Binding-site contacts:
Ligand atom C4 contacts residue TYR152 of chain 5.A at 3.9 Å (hydrophobic).
Ligand atom C1C contacts residue MET224 of chain 5.A at 3.4 Å (hydrophobic).
Ligand atom C5 contacts residue TYR152 of chain 5.A at 3.8 Å (hydrophobic).
Ligand atom C4A contacts residue ILE215 of chain 5.A at 3.9 Å (hydrophobic).
Ligand atom C31 contacts residue ALA150 of chain 5.A at 3.8 Å (hydrophobic).
Ligand atom C6C contacts residue VAL191 of chain 5.A at 3.5 Å (hydrophobic).
Ligand atom C2C contacts residue VAL188 of chain 5.A at 3.4 Å (hydrophobic).
Ligand atom C6B contacts residue TYR197 of chain 5.A at 3.5 Å (hydrophobic).
Ligand atom C3C contacts residue VAL188 of chain 5.A at 3.2 Å (hydrophobic).
Ligand atom C5 contacts residue PHE186 of chain 5.A at 3.7 Å (hydrophobic).
Ligand atom O1B contacts residue MET221 of chain 5.A at 3.7 Å.
Ligand atom C2B contacts residue MET221 of chain 5.A at 3.6 Å (hydrophobic).
Ligand atom C5C contacts residue ILE104 of chain 5.A at 4.0 Å (hydrophobic).
Ligand atom O1 contacts residue PHE186 of chain 5.A at 3.7 Å.
Ligand atom C31 contacts residue VAL176 of chain 5.A at 3.3 Å (hydrophobic).
Ligand atom C1B contacts residue MET221 of chain 5.A at 3.7 Å (hydrophobic).
Ligand atom C5A contacts residue CYS199 of chain 5.A at 3.9 Å (hydrophobic).
Ligand atom C7C contacts residue TYR128 of chain 5.A at 3.7 Å (hydrophobic).
Ligand atom C2C contacts residue TYR152 of chain 5.A at 4.0 Å (hydrophobic).
Ligand atom C4C contacts residue VAL188 of chain 5.A at 3.9 Å (hydrophobic).
Ligand atom O1 contacts residue TYR152 of chain 5.A at 4.0 Å.
Ligand atom C31 contacts residue SER175 of chain 5.A at 3.6 Å.
Ligand atom C4A contacts residue ASN219 of chain 5.A at 3.9 Å.
Ligand atom C3 contacts residue PRO174 of chain 5.A at 3.8 Å (hydrophobic).
Ligand atom O1 contacts residue VAL188 of chain 5.A at 3.8 Å.
Ligand atom N3A contacts residue ASN219 of chain 5.A at 3.8 Å.
Ligand atom N2 contacts residue PHE186 of chain 5.A at 3.9 Å.
Ligand atom C4A contacts residue ASN198 of chain 5.A at 4.0 Å.
Ligand atom C5 contacts residue MET224 of chain 5.A at 4.0 Å (hydrophobic).
Ligand atom C4 contacts residue MET224 of chain 5.A at 4.0 Å (hydrophobic).
Ligand atom N2 contacts residue ALA24 of chain 5.C at 3.3 Å.
Ligand atom C5C contacts residue TYR128 of chain 5.A at 3.6 Å (hydrophobic).
Ligand atom N2 contacts residue PRO174 of chain 5.A at 3.9 Å.
Ligand atom C3 contacts residue PHE186 of chain 5.A at 3.8 Å (hydrophobic).
Ligand atom C31 contacts residue PRO174 of chain 5.A at 3.4 Å (hydrophobic).
Ligand atom C4 contacts residue PHE186 of chain 5.A at 3.5 Å (hydrophobic).
Ligand atom C5B contacts residue TYR197 of chain 5.A at 3.7 Å (hydrophobic).
Ligand atom C5B contacts residue LEU106 of chain 5.A at 4.0 Å (hydrophobic).
Ligand atom CM2 contacts residue LEU116 of chain 5.A at 3.6 Å (hydrophobic).
Ligand atom O1 contacts residue ALA24 of chain 5.C at 3.6 Å.

Sequence of chain 5.C:
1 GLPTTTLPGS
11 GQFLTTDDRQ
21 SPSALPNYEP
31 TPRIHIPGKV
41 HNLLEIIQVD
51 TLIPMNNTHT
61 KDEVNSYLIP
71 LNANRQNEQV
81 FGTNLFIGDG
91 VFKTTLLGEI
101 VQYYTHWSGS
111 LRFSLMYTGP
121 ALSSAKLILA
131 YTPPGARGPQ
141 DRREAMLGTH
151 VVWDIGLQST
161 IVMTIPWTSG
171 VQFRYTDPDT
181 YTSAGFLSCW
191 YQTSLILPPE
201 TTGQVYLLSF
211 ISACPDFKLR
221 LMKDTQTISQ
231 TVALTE

The protein below binds the small molecule below.
Small molecule (SMILES): CC[C@H]1COC(c2ccc(OCCCCCCCc3cc(C)no3)cc2)=N1

Sequence of chain 5.A:
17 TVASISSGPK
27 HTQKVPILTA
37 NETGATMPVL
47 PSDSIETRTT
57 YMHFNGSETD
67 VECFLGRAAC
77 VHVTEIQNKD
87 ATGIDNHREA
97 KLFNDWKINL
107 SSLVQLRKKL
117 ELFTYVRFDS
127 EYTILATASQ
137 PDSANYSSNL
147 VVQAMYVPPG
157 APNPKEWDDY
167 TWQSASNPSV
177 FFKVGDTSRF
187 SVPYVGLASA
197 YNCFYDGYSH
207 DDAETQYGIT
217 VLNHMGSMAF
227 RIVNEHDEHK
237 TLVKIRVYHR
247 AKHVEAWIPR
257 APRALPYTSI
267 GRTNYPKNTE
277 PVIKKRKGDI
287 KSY